Binding-site contacts:
Ligand atom C5 contacts residue ASN105 of chain 1.E at 3.7 Å.
Ligand atom C8 contacts residue PRO103 of chain 1.E at 4.1 Å (hydrophobic).
Ligand atom C6 contacts residue HIS144 of chain 1.E at 3.8 Å.
Ligand atom C8 contacts residue ASN105 of chain 1.E at 4.4 Å.
Ligand atom C4 contacts residue ASN105 of chain 1.E at 4.2 Å.
Ligand atom C5 contacts residue HIS144 of chain 1.E at 3.6 Å.
Ligand atom O6 contacts residue HIS144 of chain 1.E at 4.3 Å.
Ligand atom O5 contacts residue HIS144 of chain 1.E at 3.1 Å.
Ligand atom N2 contacts residue ASN105 of chain 1.E at 2.9 Å (h-bond).
Ligand atom O7 contacts residue ASN105 of chain 1.E at 3.3 Å (h-bond).
Ligand atom O5 contacts residue ASN105 of chain 1.E at 2.4 Å (h-bond).
Ligand atom C1 contacts residue ASN105 of chain 1.E at 1.4 Å.
Ligand atom C1 contacts residue HIS144 of chain 1.E at 3.6 Å.
Ligand atom C7 contacts residue ASN105 of chain 1.E at 3.3 Å.
Ligand atom C3 contacts residue ASN105 of chain 1.E at 3.8 Å.
Ligand atom C2 contacts residue ASN105 of chain 1.E at 2.5 Å.
Ligand atom C8 contacts residue LEU104 of chain 1.E at 4.4 Å (hydrophobic).

Sequence of chain 1.E:
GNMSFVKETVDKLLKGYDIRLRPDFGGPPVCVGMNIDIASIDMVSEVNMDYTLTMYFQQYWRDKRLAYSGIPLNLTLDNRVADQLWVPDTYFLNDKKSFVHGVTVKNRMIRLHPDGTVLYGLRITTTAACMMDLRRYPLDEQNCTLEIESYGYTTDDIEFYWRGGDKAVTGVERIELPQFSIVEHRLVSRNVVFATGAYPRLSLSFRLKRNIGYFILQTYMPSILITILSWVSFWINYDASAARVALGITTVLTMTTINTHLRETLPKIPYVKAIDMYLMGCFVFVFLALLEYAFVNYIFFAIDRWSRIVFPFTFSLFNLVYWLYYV

The small molecule below binds the protein below.
Small molecule (SMILES): CC(=O)N[C@H]1[C@H](O[C@H]2[C@H](O)[C@@H](NC(C)=O)CO[C@@H]2CO)O[C@H](CO)[C@@H](O)[C@@H]1O